Binding-site contacts:
Ligand atom C24 contacts residue CYS145 of chain 1.A at 3.1 Å (hydrophobic).
Ligand atom O22 contacts residue CYS145 of chain 1.A at 2.7 Å (h-bond).
Ligand atom O10 contacts residue MET165 of chain 1.A at 3.4 Å.
Ligand atom C27 contacts residue ASN142 of chain 1.A at 4.0 Å.
Ligand atom N11 contacts residue GLN189 of chain 1.A at 2.9 Å (h-bond).
Ligand atom C26 contacts residue ASN142 of chain 1.A at 4.0 Å.
Ligand atom O30 contacts residue PHE140 of chain 1.A at 3.7 Å.
Ligand atom C16 contacts residue MET49 of chain 1.A at 3.6 Å (hydrophobic).
Ligand atom C16 contacts residue ASP187 of chain 1.A at 4.0 Å.
Ligand atom C20 contacts residue CYS145 of chain 1.A at 2.7 Å (hydrophobic).
Ligand atom O10 contacts residue GLU166 of chain 1.A at 3.0 Å (salt-bridge).
Ligand atom C29 contacts residue HIS163 of chain 1.A at 3.6 Å.
Ligand atom C7 contacts residue GLU166 of chain 1.A at 3.4 Å.
Ligand atom C12 contacts residue HIS164 of chain 1.A at 3.6 Å.
Ligand atom C21 contacts residue HIS41 of chain 1.A at 3.7 Å.
Ligand atom N28 contacts residue SER1 of chain 2.A at 3.8 Å.
Ligand atom C15 contacts residue ASP187 of chain 1.A at 3.8 Å.
Ligand atom C12 contacts residue GLN189 of chain 1.A at 3.9 Å.
Ligand atom C21 contacts residue CYS145 of chain 1.A at 1.8 Å (hydrophobic).
Ligand atom O30 contacts residue HIS172 of chain 1.A at 3.6 Å.
Ligand atom O30 contacts residue MET165 of chain 1.A at 3.7 Å.
Ligand atom C9 contacts residue GLN189 of chain 1.A at 3.8 Å.
Ligand atom C17 contacts residue HIS164 of chain 1.A at 3.7 Å.
Ligand atom C14 contacts residue GLN189 of chain 1.A at 3.9 Å.
Ligand atom C20 contacts residue HIS164 of chain 1.A at 4.0 Å.
Ligand atom C15 contacts residue ARG188 of chain 1.A at 4.0 Å.
Ligand atom C29 contacts residue GLU166 of chain 1.A at 3.6 Å.
Ligand atom O30 contacts residue HIS163 of chain 1.A at 2.6 Å (h-bond).
Ligand atom C13 contacts residue GLN189 of chain 1.A at 3.8 Å.
Ligand atom N19 contacts residue CYS145 of chain 1.A at 2.9 Å (h-bond).
Ligand atom C24 contacts residue HIS163 of chain 1.A at 3.9 Å.
Ligand atom O8 contacts residue GLN189 of chain 1.A at 3.7 Å.
Ligand atom O22 contacts residue ALA144 of chain 1.A at 3.3 Å (h-bond).
Ligand atom N28 contacts residue GLU166 of chain 1.A at 3.1 Å (salt-bridge).
Ligand atom O22 contacts residue GLY143 of chain 1.A at 3.2 Å (h-bond).
Ligand atom N19 contacts residue HIS164 of chain 1.A at 2.9 Å (h-bond).
Ligand atom C29 contacts residue PHE140 of chain 1.A at 4.0 Å (hydrophobic).
Ligand atom O30 contacts residue GLU166 of chain 1.A at 3.5 Å.
Ligand atom N28 contacts residue PHE140 of chain 1.A at 3.1 Å (h-bond).
Ligand atom C27 contacts residue LEU141 of chain 1.A at 4.0 Å (hydrophobic).

The protein below binds the small molecule below.
Small molecule (SMILES): CC(C)C[C@H](NC(=O)OCc1ccccc1)C(=O)N[C@@H](C[C@@H]1CCNC1=O)[C@@H](O)S(=O)(=O)O

Sequence of chain 2.A:
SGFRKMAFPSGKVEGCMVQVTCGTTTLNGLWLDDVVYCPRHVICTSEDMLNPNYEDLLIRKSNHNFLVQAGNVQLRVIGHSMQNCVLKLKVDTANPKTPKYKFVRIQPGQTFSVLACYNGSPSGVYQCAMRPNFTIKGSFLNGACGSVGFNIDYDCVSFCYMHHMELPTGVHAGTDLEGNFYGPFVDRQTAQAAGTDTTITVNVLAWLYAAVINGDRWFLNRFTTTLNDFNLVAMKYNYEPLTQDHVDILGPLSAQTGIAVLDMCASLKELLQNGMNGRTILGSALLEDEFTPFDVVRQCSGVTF

Sequence of chain 1.A:
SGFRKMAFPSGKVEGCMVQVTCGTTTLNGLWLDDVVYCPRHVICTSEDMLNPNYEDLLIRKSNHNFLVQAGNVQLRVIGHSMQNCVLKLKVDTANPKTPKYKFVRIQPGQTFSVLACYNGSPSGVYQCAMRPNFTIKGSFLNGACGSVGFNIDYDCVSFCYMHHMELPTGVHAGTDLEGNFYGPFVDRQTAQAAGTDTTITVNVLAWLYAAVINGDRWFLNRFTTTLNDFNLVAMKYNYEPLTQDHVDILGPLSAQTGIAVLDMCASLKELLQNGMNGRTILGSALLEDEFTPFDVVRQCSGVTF